Sequence of chain 1.D:
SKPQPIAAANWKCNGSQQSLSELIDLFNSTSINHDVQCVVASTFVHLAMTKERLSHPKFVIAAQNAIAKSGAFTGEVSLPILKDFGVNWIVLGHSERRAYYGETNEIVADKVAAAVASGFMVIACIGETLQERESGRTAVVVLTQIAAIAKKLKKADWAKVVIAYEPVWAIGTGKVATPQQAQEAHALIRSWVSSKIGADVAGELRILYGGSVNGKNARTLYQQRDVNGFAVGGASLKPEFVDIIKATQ

Binding-site contacts:
Ligand atom C1 contacts residue GLU167 of chain 1.D at 3.3 Å.
Ligand atom P contacts residue GLY234 of chain 1.D at 3.7 Å.
Ligand atom O2 contacts residue ILE172 of chain 1.D at 3.4 Å.
Ligand atom O3P contacts residue ALA171 of chain 1.D at 3.7 Å.
Ligand atom O3P contacts residue ILE172 of chain 1.D at 3.6 Å.
Ligand atom C2 contacts residue GLU167 of chain 1.D at 3.9 Å.
Ligand atom O2 contacts residue HIS95 of chain 1.D at 2.7 Å (h-bond).
Ligand atom P contacts residue GLY173 of chain 1.D at 3.8 Å.
Ligand atom C2 contacts residue GLY234 of chain 1.D at 3.9 Å.
Ligand atom C2 contacts residue ALA232 of chain 1.D at 4.2 Å (hydrophobic).
Ligand atom C1 contacts residue HIS95 of chain 1.D at 3.7 Å.
Ligand atom O2 contacts residue GLU167 of chain 1.D at 3.9 Å.
Ligand atom O1 contacts residue VAL233 of chain 1.D at 4.1 Å.
Ligand atom O2P contacts residue SER213 of chain 1.D at 3.5 Å (h-bond).
Ligand atom O1 contacts residue GLU167 of chain 1.D at 2.8 Å (salt-bridge).
Ligand atom O1P contacts residue GLY234 of chain 1.D at 3.4 Å.
Ligand atom C1 contacts residue LYS13 of chain 1.D at 3.9 Å.
Ligand atom O3P contacts residue GLY212 of chain 1.D at 3.7 Å.
Ligand atom O1P contacts residue LYS13 of chain 1.D at 3.6 Å.
Ligand atom O1 contacts residue GLY234 of chain 1.D at 4.0 Å.
Ligand atom P contacts residue SER213 of chain 1.D at 3.7 Å.
Ligand atom O4P contacts residue GLY234 of chain 1.D at 3.6 Å.
Ligand atom C2 contacts residue GLY212 of chain 1.D at 4.0 Å.
Ligand atom O1 contacts residue HIS95 of chain 1.D at 3.9 Å.
Ligand atom P contacts residue GLY235 of chain 1.D at 3.5 Å.
Ligand atom O1 contacts residue ALA232 of chain 1.D at 3.6 Å (h-bond).
Ligand atom C2 contacts residue ILE172 of chain 1.D at 3.8 Å (hydrophobic).
Ligand atom O1P contacts residue ILE172 of chain 1.D at 4.0 Å.
Ligand atom O4P contacts residue GLY173 of chain 1.D at 3.9 Å.
Ligand atom O2 contacts residue LYS13 of chain 1.D at 3.1 Å (salt-bridge).
Ligand atom C1 contacts residue ILE172 of chain 1.D at 4.0 Å (hydrophobic).
Ligand atom O1 contacts residue ASN11 of chain 1.D at 4.2 Å.
Ligand atom O4P contacts residue GLY235 of chain 1.D at 2.6 Å (h-bond).
Ligand atom O2P contacts residue GLY234 of chain 1.D at 3.0 Å (h-bond).
Ligand atom O1P contacts residue GLY235 of chain 1.D at 4.0 Å.
Ligand atom O2P contacts residue GLY235 of chain 1.D at 3.4 Å (h-bond).
Ligand atom O2P contacts residue VAL214 of chain 1.D at 4.2 Å.
Ligand atom O3P contacts residue SER213 of chain 1.D at 2.7 Å (h-bond).
Ligand atom O2P contacts residue VAL233 of chain 1.D at 4.1 Å.
Ligand atom O3P contacts residue GLY173 of chain 1.D at 2.7 Å (h-bond).

A small-molecule ligand and the protein it binds are described below.
Small molecule (SMILES): O=C(O)COP(=O)(O)O